The small molecule below binds the protein below.
Small molecule (SMILES): CC(=O)N[C@@H]1[C@@H](O)[C@H](O)[C@@H](CO)O[C@H]1O

Sequence of chain 2.B:
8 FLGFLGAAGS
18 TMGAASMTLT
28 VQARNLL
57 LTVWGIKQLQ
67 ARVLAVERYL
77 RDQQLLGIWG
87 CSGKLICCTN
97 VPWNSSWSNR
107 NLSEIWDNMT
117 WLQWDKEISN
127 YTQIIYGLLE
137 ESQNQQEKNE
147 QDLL

Binding-site contacts:
Ligand atom C5 contacts residue ASN93 of chain 2.A at 3.6 Å.
Ligand atom C8 contacts residue GLY13 of chain 2.B at 4.1 Å.
Ligand atom C1 contacts residue ASN93 of chain 2.A at 1.4 Å.
Ligand atom C7 contacts residue SER17 of chain 2.B at 3.4 Å.
Ligand atom C3 contacts residue ASN93 of chain 2.A at 3.6 Å.
Ligand atom C2 contacts residue ASN93 of chain 2.A at 2.3 Å.
Ligand atom C8 contacts residue SER17 of chain 2.B at 3.1 Å.
Ligand atom C8 contacts residue GLU92 of chain 2.A at 3.8 Å.
Ligand atom O7 contacts residue SER17 of chain 2.B at 3.1 Å (h-bond).
Ligand atom C1 contacts residue GLU92 of chain 2.A at 4.5 Å.
Ligand atom N2 contacts residue SER17 of chain 2.B at 4.5 Å.
Ligand atom C7 contacts residue GLU92 of chain 2.A at 4.2 Å.
Ligand atom N2 contacts residue ASN93 of chain 2.A at 2.7 Å (h-bond).
Ligand atom C8 contacts residue LEU9 of chain 2.B at 4.5 Å (hydrophobic).
Ligand atom N2 contacts residue GLU92 of chain 2.A at 3.6 Å.
Ligand atom O5 contacts residue ASN93 of chain 2.A at 2.4 Å (h-bond).
Ligand atom O7 contacts residue ASN93 of chain 2.A at 4.5 Å.
Ligand atom C7 contacts residue ASN93 of chain 2.A at 3.8 Å.
Ligand atom C4 contacts residue ASN93 of chain 2.A at 4.1 Å.

Sequence of chain 2.A:
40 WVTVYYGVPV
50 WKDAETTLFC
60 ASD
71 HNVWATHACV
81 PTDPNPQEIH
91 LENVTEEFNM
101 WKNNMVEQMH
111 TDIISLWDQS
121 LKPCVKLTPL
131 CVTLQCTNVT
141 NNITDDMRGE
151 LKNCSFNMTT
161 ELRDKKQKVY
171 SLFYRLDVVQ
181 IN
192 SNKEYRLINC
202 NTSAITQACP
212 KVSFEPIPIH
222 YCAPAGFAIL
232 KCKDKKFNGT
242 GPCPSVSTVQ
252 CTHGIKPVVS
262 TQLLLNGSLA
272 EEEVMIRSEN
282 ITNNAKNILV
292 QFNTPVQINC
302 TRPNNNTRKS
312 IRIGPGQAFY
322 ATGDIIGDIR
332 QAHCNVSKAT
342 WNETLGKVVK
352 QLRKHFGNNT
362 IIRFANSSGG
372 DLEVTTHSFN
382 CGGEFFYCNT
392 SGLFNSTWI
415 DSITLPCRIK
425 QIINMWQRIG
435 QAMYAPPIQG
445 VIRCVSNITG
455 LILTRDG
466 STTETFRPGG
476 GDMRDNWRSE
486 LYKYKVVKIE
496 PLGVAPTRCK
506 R